Sequence of chain 39.F:
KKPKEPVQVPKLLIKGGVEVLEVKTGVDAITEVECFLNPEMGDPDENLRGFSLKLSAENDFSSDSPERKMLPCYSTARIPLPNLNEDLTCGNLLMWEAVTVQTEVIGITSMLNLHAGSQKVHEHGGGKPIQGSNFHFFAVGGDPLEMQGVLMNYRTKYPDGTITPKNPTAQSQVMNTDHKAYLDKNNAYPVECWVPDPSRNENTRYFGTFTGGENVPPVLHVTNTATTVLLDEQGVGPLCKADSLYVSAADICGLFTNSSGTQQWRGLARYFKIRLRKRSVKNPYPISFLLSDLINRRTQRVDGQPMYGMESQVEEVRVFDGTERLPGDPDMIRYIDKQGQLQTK

Sequence of chain 36.F:
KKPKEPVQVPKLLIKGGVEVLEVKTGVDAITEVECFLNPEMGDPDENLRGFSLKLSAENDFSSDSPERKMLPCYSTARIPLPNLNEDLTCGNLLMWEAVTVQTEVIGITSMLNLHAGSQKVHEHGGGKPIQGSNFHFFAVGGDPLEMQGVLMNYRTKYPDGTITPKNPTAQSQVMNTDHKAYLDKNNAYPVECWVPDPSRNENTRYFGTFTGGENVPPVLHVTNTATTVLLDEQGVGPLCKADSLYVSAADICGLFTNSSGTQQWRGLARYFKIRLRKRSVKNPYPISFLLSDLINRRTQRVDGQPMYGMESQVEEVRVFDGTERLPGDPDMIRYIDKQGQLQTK

Binding-site contacts:
Ligand atom C6 contacts residue LYS68 of chain 40.F at 4.0 Å.
Ligand atom C8 contacts residue GLN278 of chain 40.F at 3.7 Å.
Ligand atom O9 contacts residue LYS68 of chain 40.F at 2.5 Å (salt-bridge).
Ligand atom O1A contacts residue ASN272 of chain 40.F at 4.1 Å.
Ligand atom N5 contacts residue ASN272 of chain 40.F at 3.2 Å (h-bond).
Ligand atom C10 contacts residue GLN278 of chain 40.F at 4.1 Å.
Ligand atom C1 contacts residue ASN272 of chain 40.F at 3.9 Å.
Ligand atom C8 contacts residue LYS68 of chain 40.F at 3.5 Å.
Ligand atom O1B contacts residue LYS68 of chain 40.F at 3.0 Å (salt-bridge).
Ligand atom C6 contacts residue ASN272 of chain 40.F at 3.6 Å.
Ligand atom O10 contacts residue LEU62 of chain 40.F at 3.2 Å.
Ligand atom O4 contacts residue ASP74 of chain 39.F at 4.0 Å.
Ligand atom O1A contacts residue SER274 of chain 40.F at 3.8 Å.
Ligand atom O7 contacts residue LEU62 of chain 40.F at 3.9 Å.
Ligand atom O1B contacts residue THR276 of chain 40.F at 2.4 Å (h-bond).
Ligand atom C11 contacts residue ASN272 of chain 40.F at 3.6 Å.
Ligand atom C11 contacts residue LEU62 of chain 40.F at 3.9 Å (hydrophobic).
Ligand atom C10 contacts residue ASN272 of chain 40.F at 3.9 Å.
Ligand atom N5 contacts residue GLN278 of chain 40.F at 3.9 Å.
Ligand atom C9 contacts residue GLN278 of chain 40.F at 3.3 Å.
Ligand atom O8 contacts residue THR276 of chain 40.F at 3.9 Å.
Ligand atom C9 contacts residue LYS68 of chain 40.F at 3.6 Å.
Ligand atom O1A contacts residue THR276 of chain 40.F at 3.3 Å (h-bond).
Ligand atom O8 contacts residue ASN272 of chain 40.F at 3.3 Å (h-bond).
Ligand atom C11 contacts residue PHE65 of chain 40.F at 4.0 Å (hydrophobic).
Ligand atom O8 contacts residue LYS68 of chain 40.F at 3.1 Å.
Ligand atom C11 contacts residue PHE75 of chain 39.F at 3.5 Å (hydrophobic).
Ligand atom C7 contacts residue GLN278 of chain 40.F at 3.9 Å.
Ligand atom C11 contacts residue HIS138 of chain 36.F at 3.1 Å.
Ligand atom C10 contacts residue LEU62 of chain 40.F at 3.6 Å (hydrophobic).
Ligand atom C9 contacts residue LEU67 of chain 40.F at 3.4 Å (hydrophobic).
Ligand atom C11 contacts residue PHE270 of chain 40.F at 3.9 Å (hydrophobic).
Ligand atom C11 contacts residue GLN278 of chain 40.F at 3.5 Å.
Ligand atom O8 contacts residue GLN278 of chain 40.F at 3.5 Å (h-bond).
Ligand atom C11 contacts residue THR276 of chain 40.F at 3.2 Å.
Ligand atom O9 contacts residue GLN278 of chain 40.F at 4.1 Å.
Ligand atom O9 contacts residue LEU67 of chain 40.F at 2.3 Å.
Ligand atom O10 contacts residue PHE75 of chain 39.F at 3.9 Å.
Ligand atom O1B contacts residue ASN272 of chain 40.F at 3.4 Å (h-bond).
Ligand atom C1 contacts residue THR276 of chain 40.F at 3.1 Å.

Sequence of chain 40.F:
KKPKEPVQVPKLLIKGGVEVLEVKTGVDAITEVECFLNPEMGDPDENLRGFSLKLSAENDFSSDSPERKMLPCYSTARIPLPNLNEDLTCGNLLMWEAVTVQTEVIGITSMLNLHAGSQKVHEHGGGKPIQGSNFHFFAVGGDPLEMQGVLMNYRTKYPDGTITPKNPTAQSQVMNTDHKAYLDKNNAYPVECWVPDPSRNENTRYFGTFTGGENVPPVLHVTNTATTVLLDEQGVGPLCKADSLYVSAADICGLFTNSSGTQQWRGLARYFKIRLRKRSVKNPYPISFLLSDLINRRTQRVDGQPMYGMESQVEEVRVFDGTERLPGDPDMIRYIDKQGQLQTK

The protein below binds the small molecule below.
Small molecule (SMILES): CC(=O)N[C@H]1[C@H]([C@H](O)[C@H](O)CO)O[C@@](O[C@H](CO)[C@@H](O)[C@@H]2O[C@@H](C(=O)O)C[C@H](O)[C@H]2NC(C)=O)(C(=O)O)C[C@@H]1O